A small-molecule ligand and the protein it binds are described below.
Small molecule (SMILES): CC(=O)N[C@@H]1[C@@H](O)[C@H](O)[C@@H](CO)O[C@H]1O

Sequence of chain 1.G:
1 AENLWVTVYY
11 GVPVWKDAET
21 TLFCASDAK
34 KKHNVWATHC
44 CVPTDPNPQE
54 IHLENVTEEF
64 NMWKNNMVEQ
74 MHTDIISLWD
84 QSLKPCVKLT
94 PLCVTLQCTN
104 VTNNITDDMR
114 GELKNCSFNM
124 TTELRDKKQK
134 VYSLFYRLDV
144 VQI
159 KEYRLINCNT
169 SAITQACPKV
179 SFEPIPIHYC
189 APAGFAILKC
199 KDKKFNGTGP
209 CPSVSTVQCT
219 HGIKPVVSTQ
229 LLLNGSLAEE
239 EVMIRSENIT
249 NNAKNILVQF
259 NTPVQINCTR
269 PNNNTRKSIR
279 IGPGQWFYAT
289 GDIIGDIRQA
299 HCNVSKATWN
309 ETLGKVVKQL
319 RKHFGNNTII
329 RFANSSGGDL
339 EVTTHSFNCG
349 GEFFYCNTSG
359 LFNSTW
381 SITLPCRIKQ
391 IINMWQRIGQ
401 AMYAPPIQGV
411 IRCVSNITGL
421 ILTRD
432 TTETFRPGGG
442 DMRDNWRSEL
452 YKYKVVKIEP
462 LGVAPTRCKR

Binding-site contacts:
Ligand atom O7 contacts residue ASN246 of chain 1.G at 4.0 Å.
Ligand atom C1 contacts residue ASN249 of chain 1.G at 4.1 Å.
Ligand atom C5 contacts residue ASN246 of chain 1.G at 3.7 Å.
Ligand atom O3 contacts residue THR248 of chain 1.G at 4.5 Å.
Ligand atom N2 contacts residue ASN246 of chain 1.G at 2.8 Å (h-bond).
Ligand atom C6 contacts residue ASN246 of chain 1.G at 4.2 Å.
Ligand atom C8 contacts residue ILE247 of chain 1.G at 3.9 Å (hydrophobic).
Ligand atom N2 contacts residue THR248 of chain 1.G at 3.0 Å (h-bond).
Ligand atom C1 contacts residue ASN246 of chain 1.G at 1.4 Å.
Ligand atom C4 contacts residue ASN246 of chain 1.G at 4.2 Å.
Ligand atom C1 contacts residue THR248 of chain 1.G at 3.4 Å.
Ligand atom C8 contacts residue NAG1 of chain 1.WA at 3.7 Å.
Ligand atom C7 contacts residue ASN246 of chain 1.G at 3.6 Å.
Ligand atom C7 contacts residue THR248 of chain 1.G at 4.1 Å.
Ligand atom C3 contacts residue THR248 of chain 1.G at 3.7 Å.
Ligand atom C2 contacts residue ASN246 of chain 1.G at 2.4 Å.
Ligand atom O5 contacts residue ASN246 of chain 1.G at 2.4 Å (h-bond).
Ligand atom C3 contacts residue ASN246 of chain 1.G at 3.7 Å.
Ligand atom C8 contacts residue THR248 of chain 1.G at 4.2 Å.
Ligand atom O5 contacts residue ASN249 of chain 1.G at 4.2 Å.
Ligand atom C2 contacts residue THR248 of chain 1.G at 3.6 Å.